This protein binds this small molecule.
Small molecule (SMILES): CC(=O)N[C@@H]1[C@@H](O)[C@H](O)[C@@H](CO)O[C@H]1O

Binding-site contacts:
Ligand atom O5 contacts residue SER218 of chain 2.A at 4.5 Å.
Ligand atom O6 contacts residue GLY217 of chain 2.A at 4.2 Å.
Ligand atom C3 contacts residue ASN286 of chain 2.A at 2.6 Å.
Ligand atom O6 contacts residue ALA252 of chain 2.A at 4.0 Å.
Ligand atom C2 contacts residue GLY219 of chain 2.A at 4.5 Å.
Ligand atom O3 contacts residue GLY219 of chain 2.A at 4.1 Å.
Ligand atom C4 contacts residue SER218 of chain 2.A at 4.5 Å.
Ligand atom C3 contacts residue GLY219 of chain 2.A at 4.5 Å.
Ligand atom C2 contacts residue ASN286 of chain 2.A at 4.0 Å.
Ligand atom O5 contacts residue ASN286 of chain 2.A at 3.7 Å.
Ligand atom C5 contacts residue GLY217 of chain 2.A at 3.8 Å.
Ligand atom C4 contacts residue ASN286 of chain 2.A at 1.4 Å.
Ligand atom C6 contacts residue ASN286 of chain 2.A at 3.0 Å.
Ligand atom C5 contacts residue SER218 of chain 2.A at 4.5 Å.
Ligand atom C4 contacts residue GLY217 of chain 2.A at 3.4 Å.
Ligand atom C4 contacts residue GLY219 of chain 2.A at 3.9 Å.
Ligand atom O6 contacts residue ASN286 of chain 2.A at 4.0 Å.
Ligand atom C1 contacts residue ASN286 of chain 2.A at 4.4 Å.
Ligand atom O3 contacts residue ASN286 of chain 2.A at 3.0 Å (h-bond).
Ligand atom C6 contacts residue SER218 of chain 2.A at 3.9 Å.
Ligand atom C6 contacts residue GLY217 of chain 2.A at 3.1 Å.
Ligand atom C5 contacts residue ASN286 of chain 2.A at 2.5 Å.

Sequence of chain 2.A:
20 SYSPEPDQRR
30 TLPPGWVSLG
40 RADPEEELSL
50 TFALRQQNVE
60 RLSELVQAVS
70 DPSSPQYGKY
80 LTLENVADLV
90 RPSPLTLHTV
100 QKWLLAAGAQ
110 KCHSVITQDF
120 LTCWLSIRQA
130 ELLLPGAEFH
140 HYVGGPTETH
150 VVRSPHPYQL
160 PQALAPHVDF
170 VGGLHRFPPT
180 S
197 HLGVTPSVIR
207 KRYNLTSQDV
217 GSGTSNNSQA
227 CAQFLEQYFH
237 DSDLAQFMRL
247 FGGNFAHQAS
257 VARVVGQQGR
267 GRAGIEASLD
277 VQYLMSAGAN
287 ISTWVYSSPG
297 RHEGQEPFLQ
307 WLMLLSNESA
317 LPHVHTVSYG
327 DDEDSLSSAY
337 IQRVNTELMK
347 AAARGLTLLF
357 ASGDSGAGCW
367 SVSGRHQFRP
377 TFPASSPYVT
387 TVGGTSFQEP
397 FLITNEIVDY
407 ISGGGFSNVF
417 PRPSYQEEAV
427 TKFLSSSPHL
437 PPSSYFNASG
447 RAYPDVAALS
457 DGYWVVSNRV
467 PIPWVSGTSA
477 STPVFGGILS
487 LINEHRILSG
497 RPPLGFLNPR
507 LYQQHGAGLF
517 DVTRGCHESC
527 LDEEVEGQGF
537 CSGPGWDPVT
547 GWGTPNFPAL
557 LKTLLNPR